The protein below binds the small molecule below.
Small molecule (SMILES): CC(=O)N[C@H]1[C@H](O[C@H]2[C@H](O)[C@@H](NC(C)=O)CO[C@@H]2CO)O[C@H](CO)[C@@H](O[C@@H]2O[C@H](CO)[C@@H](O)[C@H](O[C@H]3O[C@H](CO)[C@@H](O)[C@H](O)[C@@H]3O[C@H]3O[C@H](CO)[C@@H](O)[C@H](O)[C@@H]3O)[C@@H]2O)[C@@H]1O

Sequence of chain 1.G:
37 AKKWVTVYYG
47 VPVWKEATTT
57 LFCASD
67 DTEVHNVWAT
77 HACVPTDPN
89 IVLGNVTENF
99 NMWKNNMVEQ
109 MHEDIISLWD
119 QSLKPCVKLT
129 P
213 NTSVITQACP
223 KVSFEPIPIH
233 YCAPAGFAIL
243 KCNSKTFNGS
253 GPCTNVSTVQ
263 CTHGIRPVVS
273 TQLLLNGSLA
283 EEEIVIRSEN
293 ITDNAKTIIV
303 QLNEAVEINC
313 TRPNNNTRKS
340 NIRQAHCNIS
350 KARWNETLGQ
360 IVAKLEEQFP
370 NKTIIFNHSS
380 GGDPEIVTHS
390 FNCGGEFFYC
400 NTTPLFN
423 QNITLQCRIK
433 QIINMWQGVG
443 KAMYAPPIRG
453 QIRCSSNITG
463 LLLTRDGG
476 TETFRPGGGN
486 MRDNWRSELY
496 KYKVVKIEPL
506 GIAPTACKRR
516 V

Binding-site contacts:
Ligand atom N2 contacts residue GLU227 of chain 1.G at 3.9 Å.
Ligand atom O6 contacts residue ILE454 of chain 1.G at 3.4 Å.
Ligand atom C4 contacts residue SER457 of chain 1.G at 3.8 Å.
Ligand atom C5 contacts residue SER457 of chain 1.G at 3.3 Å.
Ligand atom O6 contacts residue ARG451 of chain 1.G at 2.8 Å (salt-bridge).
Ligand atom O6 contacts residue VAL224 of chain 1.G at 3.7 Å.
Ligand atom O4 contacts residue ARG451 of chain 1.G at 2.8 Å (salt-bridge).
Ligand atom O5 contacts residue NAG1 of chain 1.RA at 3.5 Å.
Ligand atom O4 contacts residue SER457 of chain 1.G at 3.7 Å.
Ligand atom C6 contacts residue ARG451 of chain 1.G at 3.6 Å.
Ligand atom O6 contacts residue GLY452 of chain 1.G at 3.3 Å.
Ligand atom O6 contacts residue ARG268 of chain 1.G at 3.9 Å.
Ligand atom O6 contacts residue GLN453 of chain 1.G at 4.0 Å.
Ligand atom O7 contacts residue SER457 of chain 1.G at 3.4 Å.
Ligand atom C1 contacts residue ASN278 of chain 1.G at 1.4 Å.
Ligand atom O3 contacts residue CYS392 of chain 1.G at 3.7 Å.
Ligand atom O6 contacts residue GLY393 of chain 1.G at 3.6 Å.
Ligand atom C5 contacts residue NAG1 of chain 1.RA at 3.7 Å.
Ligand atom C5 contacts residue ASN278 of chain 1.G at 3.7 Å.
Ligand atom C1 contacts residue SER457 of chain 1.G at 3.5 Å.
Ligand atom C6 contacts residue GLU227 of chain 1.G at 3.8 Å.
Ligand atom C7 contacts residue ASN278 of chain 1.G at 3.9 Å.
Ligand atom C6 contacts residue GLY452 of chain 1.G at 3.9 Å.
Ligand atom O6 contacts residue GLY393 of chain 1.G at 3.5 Å (h-bond).
Ligand atom C3 contacts residue ASN278 of chain 1.G at 3.7 Å.
Ligand atom C3 contacts residue SER457 of chain 1.G at 3.4 Å.
Ligand atom C4 contacts residue ARG451 of chain 1.G at 3.7 Å.
Ligand atom C8 contacts residue ASN391 of chain 1.G at 4.0 Å.
Ligand atom O6 contacts residue SER225 of chain 1.G at 3.7 Å.
Ligand atom C3 contacts residue GLU227 of chain 1.G at 3.9 Å.
Ligand atom O5 contacts residue SER457 of chain 1.G at 3.8 Å.
Ligand atom O5 contacts residue ASN278 of chain 1.G at 2.4 Å (h-bond).
Ligand atom O7 contacts residue ASN391 of chain 1.G at 3.9 Å.
Ligand atom C6 contacts residue GLY393 of chain 1.G at 3.7 Å.
Ligand atom N2 contacts residue ASN278 of chain 1.G at 2.9 Å (h-bond).
Ligand atom O6 contacts residue GLU227 of chain 1.G at 3.0 Å (salt-bridge).
Ligand atom C2 contacts residue ASN278 of chain 1.G at 2.4 Å.
Ligand atom C1 contacts residue GLU227 of chain 1.G at 3.6 Å.
Ligand atom C1 contacts residue NAG1 of chain 1.RA at 3.9 Å.
Ligand atom O4 contacts residue ILE450 of chain 1.G at 3.5 Å.